A protein and the small-molecule ligand that binds it are described below.
Small molecule (SMILES): Nc1ccn([C@@H]2O[C@H](CO[P](=O)(O)O[C@H]3[C@@H](O)[C@H](n4ccc(=O)[nH]c4=O)O[C@@H]3COP(=O)=O)[C@@H](O)[C@H]2O)c(=O)n1

Sequence of chain 1.J:
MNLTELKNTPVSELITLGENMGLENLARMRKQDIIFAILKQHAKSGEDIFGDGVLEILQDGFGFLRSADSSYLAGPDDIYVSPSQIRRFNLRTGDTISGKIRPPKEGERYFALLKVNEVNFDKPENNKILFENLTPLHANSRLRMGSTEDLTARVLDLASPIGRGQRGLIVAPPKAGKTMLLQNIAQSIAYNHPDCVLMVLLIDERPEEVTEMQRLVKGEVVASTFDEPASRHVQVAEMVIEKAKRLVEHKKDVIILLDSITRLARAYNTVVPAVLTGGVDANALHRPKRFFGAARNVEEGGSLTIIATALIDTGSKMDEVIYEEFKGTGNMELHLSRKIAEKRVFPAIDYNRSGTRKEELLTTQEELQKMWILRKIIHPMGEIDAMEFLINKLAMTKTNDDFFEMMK

Binding-site contacts:
Ligand atom OP2 contacts residue TYR110 of chain 1.J at 3.5 Å (h-bond).
Ligand atom N3 contacts residue GLU108 of chain 1.J at 2.9 Å (salt-bridge).
Ligand atom C2 contacts residue ARG66 of chain 1.J at 3.9 Å.
Ligand atom O2 contacts residue PHE64 of chain 1.J at 3.3 Å.
Ligand atom C4 contacts residue GLU108 of chain 1.J at 3.3 Å.
Ligand atom N3 contacts residue ARG66 of chain 1.J at 3.9 Å.
Ligand atom C2 contacts residue TYR110 of chain 1.J at 3.9 Å (hydrophobic).
Ligand atom O3' contacts residue TYR110 of chain 1.J at 3.7 Å.
Ligand atom O5' contacts residue PHE62 of chain 1.J at 3.6 Å.
Ligand atom P contacts residue PHE62 of chain 1.J at 3.9 Å.
Ligand atom C5' contacts residue PHE62 of chain 1.J at 4.0 Å (hydrophobic).
Ligand atom C4 contacts residue TYR110 of chain 1.J at 3.6 Å (hydrophobic).
Ligand atom C5' contacts residue PHE62 of chain 1.J at 3.8 Å (hydrophobic).
Ligand atom C6 contacts residue TYR110 of chain 1.J at 3.2 Å (hydrophobic).
Ligand atom C6 contacts residue TYR80 of chain 1.J at 3.7 Å (hydrophobic).
Ligand atom C5 contacts residue TYR80 of chain 1.J at 3.5 Å (hydrophobic).
Ligand atom C4' contacts residue LEU58 of chain 1.J at 4.1 Å (hydrophobic).
Ligand atom N3 contacts residue TYR110 of chain 1.J at 4.1 Å.
Ligand atom C4 contacts residue ALA74 of chain 1.J at 3.6 Å (hydrophobic).
Ligand atom O2 contacts residue ARG66 of chain 1.J at 3.0 Å (salt-bridge).
Ligand atom N4 contacts residue TYR110 of chain 1.J at 4.0 Å.
Ligand atom O2 contacts residue ARG109 of chain 1.J at 3.2 Å (salt-bridge).
Ligand atom O2 contacts residue TYR110 of chain 1.J at 2.9 Å (h-bond).
Ligand atom OP2 contacts residue ARG109 of chain 1.J at 3.5 Å (salt-bridge).
Ligand atom N1 contacts residue TYR110 of chain 1.J at 3.7 Å.
Ligand atom N4 contacts residue GLY75 of chain 1.J at 2.9 Å (h-bond).
Ligand atom OP2 contacts residue PHE62 of chain 1.J at 3.8 Å.
Ligand atom O4' contacts residue TYR110 of chain 1.J at 3.7 Å.
Ligand atom C2 contacts residue PHE64 of chain 1.J at 4.0 Å (hydrophobic).
Ligand atom O4' contacts residue LEU58 of chain 1.J at 4.1 Å.
Ligand atom O5' contacts residue TYR110 of chain 1.J at 4.0 Å.
Ligand atom O2 contacts residue GLU108 of chain 1.J at 3.9 Å.
Ligand atom C5 contacts residue TYR110 of chain 1.J at 3.2 Å (hydrophobic).
Ligand atom C2 contacts residue GLU108 of chain 1.J at 4.0 Å.
Ligand atom C4 contacts residue TYR80 of chain 1.J at 3.8 Å (hydrophobic).
Ligand atom N3 contacts residue ALA74 of chain 1.J at 3.5 Å.
Ligand atom N4 contacts residue ALA74 of chain 1.J at 3.5 Å.
Ligand atom O4 contacts residue TYR80 of chain 1.J at 3.8 Å.
Ligand atom C1' contacts residue TYR110 of chain 1.J at 3.6 Å (hydrophobic).
Ligand atom O4 contacts residue GLU108 of chain 1.J at 2.9 Å (salt-bridge).